Binding-site contacts:
Ligand atom C7 contacts residue ASN120 of chain 44.E at 3.8 Å.
Ligand atom O3 contacts residue TRP138 of chain 44.E at 3.5 Å.
Ligand atom C8 contacts residue TRP138 of chain 44.E at 4.0 Å (hydrophobic).
Ligand atom O5 contacts residue TRP138 of chain 44.E at 4.3 Å.
Ligand atom C1 contacts residue TRP138 of chain 44.E at 3.9 Å (hydrophobic).
Ligand atom N2 contacts residue TRP138 of chain 44.E at 3.7 Å.
Ligand atom O4 contacts residue TRP138 of chain 44.E at 3.1 Å.
Ligand atom C2 contacts residue TRP138 of chain 44.E at 3.8 Å (hydrophobic).
Ligand atom N2 contacts residue ASN120 of chain 44.E at 3.0 Å (h-bond).
Ligand atom C4 contacts residue TRP138 of chain 44.E at 3.3 Å (hydrophobic).
Ligand atom C2 contacts residue ASN120 of chain 44.E at 2.6 Å.
Ligand atom O5 contacts residue ASN120 of chain 44.E at 2.4 Å (h-bond).
Ligand atom O7 contacts residue TRP138 of chain 44.E at 3.8 Å.
Ligand atom C5 contacts residue ASN120 of chain 44.E at 3.9 Å.
Ligand atom C3 contacts residue ASN120 of chain 44.E at 3.9 Å.
Ligand atom C8 contacts residue ASN120 of chain 44.E at 4.1 Å.
Ligand atom C3 contacts residue TRP138 of chain 44.E at 2.9 Å (hydrophobic).
Ligand atom C8 contacts residue GLY119 of chain 44.E at 3.9 Å.
Ligand atom C6 contacts residue ASN120 of chain 44.E at 3.0 Å.
Ligand atom C7 contacts residue TRP138 of chain 44.E at 4.3 Å (hydrophobic).
Ligand atom C5 contacts residue ASN120 of chain 44.E at 3.6 Å.
Ligand atom C5 contacts residue TRP138 of chain 44.E at 3.5 Å (hydrophobic).
Ligand atom C1 contacts residue ASN120 of chain 44.E at 1.4 Å.
Ligand atom O5 contacts residue ASN120 of chain 44.E at 4.0 Å.
Ligand atom O7 contacts residue ASN120 of chain 44.E at 4.4 Å.
Ligand atom C4 contacts residue ASN120 of chain 44.E at 4.2 Å.

This protein binds this small molecule.
Small molecule (SMILES): CC(=O)N[C@H]1[C@H](O[C@H]2[C@H](O)[C@@H](NC(C)=O)CO[C@@H]2CO[C@@H]2O[C@@H](C)[C@@H](O)[C@@H](O)[C@@H]2O)O[C@H](CO)[C@@H](O[C@@H]2O[C@H](CO)[C@@H](O)[C@H](O[C@@H]3O[C@H](CO)[C@@H](O)[C@H](O)[C@@H]3O)[C@@H]2O)[C@@H]1O

Sequence of chain 44.E:
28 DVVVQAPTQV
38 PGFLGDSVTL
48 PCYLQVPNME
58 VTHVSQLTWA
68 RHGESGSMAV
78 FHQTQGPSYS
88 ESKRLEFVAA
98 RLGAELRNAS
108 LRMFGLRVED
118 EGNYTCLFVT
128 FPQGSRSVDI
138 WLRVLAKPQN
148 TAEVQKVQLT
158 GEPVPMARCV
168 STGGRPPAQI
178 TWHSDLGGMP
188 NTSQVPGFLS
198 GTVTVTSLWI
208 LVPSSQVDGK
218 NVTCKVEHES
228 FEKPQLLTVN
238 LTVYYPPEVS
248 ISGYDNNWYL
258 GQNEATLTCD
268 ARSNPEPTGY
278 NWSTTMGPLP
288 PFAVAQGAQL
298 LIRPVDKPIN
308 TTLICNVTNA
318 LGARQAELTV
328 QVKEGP